Sequence of chain 1.B:
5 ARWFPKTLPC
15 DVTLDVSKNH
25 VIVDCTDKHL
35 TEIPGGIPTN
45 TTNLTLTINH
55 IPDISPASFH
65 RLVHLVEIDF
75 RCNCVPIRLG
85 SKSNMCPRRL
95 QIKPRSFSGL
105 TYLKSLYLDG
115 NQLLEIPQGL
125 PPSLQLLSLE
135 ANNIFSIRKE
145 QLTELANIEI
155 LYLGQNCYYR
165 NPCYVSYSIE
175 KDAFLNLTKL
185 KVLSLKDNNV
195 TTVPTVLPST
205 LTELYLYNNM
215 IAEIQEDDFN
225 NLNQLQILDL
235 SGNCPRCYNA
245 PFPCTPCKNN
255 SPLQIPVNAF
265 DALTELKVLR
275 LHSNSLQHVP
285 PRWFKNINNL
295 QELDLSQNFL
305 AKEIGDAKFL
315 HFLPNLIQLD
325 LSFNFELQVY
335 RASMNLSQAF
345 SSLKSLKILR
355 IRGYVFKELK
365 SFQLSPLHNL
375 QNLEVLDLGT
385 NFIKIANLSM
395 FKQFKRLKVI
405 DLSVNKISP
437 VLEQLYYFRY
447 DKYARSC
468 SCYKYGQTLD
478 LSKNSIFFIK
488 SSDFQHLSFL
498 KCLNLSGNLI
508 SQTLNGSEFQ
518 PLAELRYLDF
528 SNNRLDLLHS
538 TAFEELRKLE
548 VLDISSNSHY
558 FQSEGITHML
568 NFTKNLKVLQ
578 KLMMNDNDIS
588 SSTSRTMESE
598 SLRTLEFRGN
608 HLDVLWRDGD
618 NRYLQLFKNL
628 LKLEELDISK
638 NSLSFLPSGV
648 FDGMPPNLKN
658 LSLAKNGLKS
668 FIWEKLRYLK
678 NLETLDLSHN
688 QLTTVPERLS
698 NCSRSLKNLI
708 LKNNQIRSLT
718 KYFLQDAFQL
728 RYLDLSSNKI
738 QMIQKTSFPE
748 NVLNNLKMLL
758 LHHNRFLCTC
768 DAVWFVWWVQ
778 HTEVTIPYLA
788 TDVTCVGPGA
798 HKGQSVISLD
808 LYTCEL

This small molecule binds to this protein.
Small molecule (SMILES): CC(=O)N[C@@H]1[C@@H](O)[C@H](O)[C@@H](CO)O[C@H]1O

Binding-site contacts:
Ligand atom C1 contacts residue SER514 of chain 1.B at 3.8 Å.
Ligand atom C1 contacts residue ASN512 of chain 1.B at 1.4 Å.
Ligand atom C7 contacts residue ASN512 of chain 1.B at 3.3 Å.
Ligand atom C4 contacts residue SER514 of chain 1.B at 4.3 Å.
Ligand atom N2 contacts residue ASN512 of chain 1.B at 2.9 Å (h-bond).
Ligand atom C8 contacts residue ASN512 of chain 1.B at 4.4 Å.
Ligand atom C3 contacts residue ASN512 of chain 1.B at 3.8 Å.
Ligand atom C5 contacts residue SER514 of chain 1.B at 3.2 Å.
Ligand atom C5 contacts residue ASN512 of chain 1.B at 3.6 Å.
Ligand atom C6 contacts residue SER514 of chain 1.B at 3.8 Å.
Ligand atom O5 contacts residue SER514 of chain 1.B at 3.7 Å.
Ligand atom O4 contacts residue SER514 of chain 1.B at 4.2 Å.
Ligand atom O7 contacts residue ASN512 of chain 1.B at 3.4 Å (h-bond).
Ligand atom C2 contacts residue ASN512 of chain 1.B at 2.5 Å.
Ligand atom C4 contacts residue ASN512 of chain 1.B at 4.3 Å.
Ligand atom O5 contacts residue ASN512 of chain 1.B at 2.3 Å (h-bond).